Binding-site contacts:
Ligand atom O1A contacts residue LEU39 of chain 1.D at 3.2 Å.
Ligand atom O3G contacts residue ASP91 of chain 1.D at 3.0 Å (salt-bridge).
Ligand atom O2G contacts residue THR93 of chain 1.D at 2.9 Å (h-bond).
Ligand atom O3G contacts residue LYS161 of chain 1.D at 3.0 Å (salt-bridge).
Ligand atom C5 contacts residue PRO41 of chain 1.D at 3.3 Å (hydrophobic).
Ligand atom N3B contacts residue THR93 of chain 1.D at 3.6 Å.
Ligand atom O1G contacts residue ASN59 of chain 1.D at 3.1 Å (h-bond).
Ligand atom C3' contacts residue GLU490 of chain 1.D at 3.3 Å.
Ligand atom O3G contacts residue MG1 of chain 1.P at 2.6 Å.
Ligand atom O2G contacts residue ASP91 of chain 1.D at 3.5 Å (salt-bridge).
Ligand atom O1A contacts residue ASN59 of chain 1.D at 3.5 Å (h-bond).
Ligand atom O2' contacts residue GLY403 of chain 1.D at 3.4 Å.
Ligand atom N1 contacts residue ASN474 of chain 1.D at 3.6 Å.
Ligand atom O1A contacts residue GLY40 of chain 1.D at 2.7 Å (h-bond).
Ligand atom O1G contacts residue LYS161 of chain 1.D at 3.5 Å (salt-bridge).
Ligand atom O2' contacts residue GLU490 of chain 1.D at 1.9 Å (salt-bridge).
Ligand atom O2G contacts residue ASP386 of chain 1.D at 3.4 Å (salt-bridge).
Ligand atom O2B contacts residue THR95 of chain 1.D at 3.2 Å.
Ligand atom PA contacts residue GLY40 of chain 1.D at 3.4 Å.
Ligand atom O1A contacts residue GLY160 of chain 1.D at 2.8 Å (h-bond).
Ligand atom O1G contacts residue GLY61 of chain 1.D at 3.0 Å (h-bond).
Ligand atom N3 contacts residue GLY404 of chain 1.D at 3.4 Å.
Ligand atom O2A contacts residue GLY160 of chain 1.D at 3.0 Å (h-bond).
Ligand atom O1B contacts residue MG1 of chain 1.P at 3.1 Å.
Ligand atom O1G contacts residue THR94 of chain 1.D at 3.2 Å (h-bond).
Ligand atom O1A contacts residue THR38 of chain 1.D at 2.6 Å (h-bond).
Ligand atom N3B contacts residue THR94 of chain 1.D at 3.3 Å (h-bond).
Ligand atom O2G contacts residue ASP60 of chain 1.D at 3.4 Å (salt-bridge).
Ligand atom C2' contacts residue GLU490 of chain 1.D at 2.8 Å.
Ligand atom O3G contacts residue ASP386 of chain 1.D at 3.6 Å (salt-bridge).
Ligand atom N7 contacts residue PRO41 of chain 1.D at 3.4 Å.
Ligand atom O1G contacts residue ASP60 of chain 1.D at 3.4 Å.
Ligand atom O5' contacts residue GLY40 of chain 1.D at 2.9 Å (h-bond).
Ligand atom PA contacts residue GLY160 of chain 1.D at 3.4 Å.
Ligand atom O1B contacts residue ASP91 of chain 1.D at 2.9 Å (salt-bridge).
Ligand atom PG contacts residue LYS161 of chain 1.D at 3.6 Å.
Ligand atom N6 contacts residue PHE476 of chain 1.D at 3.1 Å.
Ligand atom O2' contacts residue GLY404 of chain 1.D at 3.0 Å (h-bond).
Ligand atom O2A contacts residue MG1 of chain 1.P at 2.9 Å.
Ligand atom C2 contacts residue LEU473 of chain 1.D at 3.5 Å (hydrophobic).

Sequence of chain 1.D:
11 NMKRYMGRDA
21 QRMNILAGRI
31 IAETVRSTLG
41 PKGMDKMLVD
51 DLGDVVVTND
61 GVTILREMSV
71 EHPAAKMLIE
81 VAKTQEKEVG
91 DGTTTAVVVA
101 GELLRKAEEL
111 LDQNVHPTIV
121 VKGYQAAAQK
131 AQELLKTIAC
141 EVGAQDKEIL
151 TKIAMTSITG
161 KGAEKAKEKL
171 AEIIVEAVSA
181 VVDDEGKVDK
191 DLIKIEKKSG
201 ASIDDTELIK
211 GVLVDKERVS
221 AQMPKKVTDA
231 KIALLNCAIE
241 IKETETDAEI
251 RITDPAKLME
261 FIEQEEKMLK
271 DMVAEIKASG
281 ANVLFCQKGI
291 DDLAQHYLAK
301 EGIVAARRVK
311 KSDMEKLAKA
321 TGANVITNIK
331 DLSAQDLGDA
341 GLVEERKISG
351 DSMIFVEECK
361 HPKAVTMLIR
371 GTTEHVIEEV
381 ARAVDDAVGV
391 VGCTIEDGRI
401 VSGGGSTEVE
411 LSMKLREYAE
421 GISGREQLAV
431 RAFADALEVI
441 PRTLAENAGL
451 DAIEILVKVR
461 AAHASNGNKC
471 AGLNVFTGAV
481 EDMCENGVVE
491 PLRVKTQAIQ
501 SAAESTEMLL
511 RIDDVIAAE

This small molecule binds to this protein.
Small molecule (SMILES): Nc1ncnc2c1ncn2[C@@H]1O[C@H](CO[P](=O)(O)O[P](=O)(O)NP(=O)(O)O)[C@@H](O)[C@H]1O